Sequence of chain 1.C:
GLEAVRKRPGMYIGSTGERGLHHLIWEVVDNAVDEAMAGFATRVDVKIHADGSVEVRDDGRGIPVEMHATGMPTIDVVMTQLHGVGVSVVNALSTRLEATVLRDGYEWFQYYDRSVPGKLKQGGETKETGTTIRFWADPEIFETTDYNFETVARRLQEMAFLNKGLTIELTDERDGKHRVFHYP

Binding-site contacts:
Ligand atom C3 contacts residue ASN34 of chain 1.C at 3.5 Å.
Ligand atom N6 contacts residue THR151 of chain 1.C at 3.6 Å.
Ligand atom C23 contacts residue ARG123 of chain 1.C at 3.5 Å.
Ligand atom O8 contacts residue GLU38 of chain 1.C at 3.0 Å.
Ligand atom N19 contacts residue ARG64 of chain 1.C at 3.8 Å.
Ligand atom C31 contacts residue PRO67 of chain 1.C at 3.9 Å (hydrophobic).
Ligand atom C11 contacts residue GLU38 of chain 1.C at 3.9 Å.
Ligand atom C18 contacts residue PRO67 of chain 1.C at 3.8 Å (hydrophobic).
Ligand atom C11 contacts residue GLY65 of chain 1.C at 3.5 Å.
Ligand atom C14 contacts residue ARG64 of chain 1.C at 3.8 Å.
Ligand atom C4 contacts residue ILE66 of chain 1.C at 3.8 Å (hydrophobic).
Ligand atom C2 contacts residue THR151 of chain 1.C at 3.7 Å.
Ligand atom C2 contacts residue ASP61 of chain 1.C at 3.4 Å.
Ligand atom O8 contacts residue ASP61 of chain 1.C at 3.5 Å (salt-bridge).
Ligand atom C10 contacts residue GLU38 of chain 1.C at 3.6 Å.
Ligand atom C1 contacts residue VAL31 of chain 1.C at 3.6 Å (hydrophobic).
Ligand atom S22 contacts residue GLY65 of chain 1.C at 3.8 Å.
Ligand atom BR3 contacts residue ILE66 of chain 1.C at 3.6 Å.
Ligand atom C4 contacts residue ASN34 of chain 1.C at 3.5 Å.
Ligand atom C1 contacts residue ASP61 of chain 1.C at 3.4 Å.
Ligand atom C20 contacts residue ARG64 of chain 1.C at 3.9 Å.
Ligand atom CL3 contacts residue VAL107 of chain 1.C at 3.9 Å.
Ligand atom C21 contacts residue ARG123 of chain 1.C at 3.8 Å.
Ligand atom CL3 contacts residue ILE153 of chain 1.C at 3.8 Å.
Ligand atom N9 contacts residue ILE66 of chain 1.C at 3.8 Å.
Ligand atom C5 contacts residue ASP61 of chain 1.C at 3.8 Å.
Ligand atom CL3 contacts residue ASN34 of chain 1.C at 3.7 Å.
Ligand atom C18 contacts residue ARG64 of chain 1.C at 3.8 Å.
Ligand atom N6 contacts residue ASP61 of chain 1.C at 2.7 Å (salt-bridge).
Ligand atom O24 contacts residue ARG123 of chain 1.C at 2.8 Å (salt-bridge).
Ligand atom N13 contacts residue PRO67 of chain 1.C at 3.9 Å.
Ligand atom C7 contacts residue GLU38 of chain 1.C at 3.8 Å.
Ligand atom C11 contacts residue ILE66 of chain 1.C at 3.6 Å (hydrophobic).
Ligand atom S22 contacts residue PRO67 of chain 1.C at 3.6 Å.
Ligand atom S22 contacts residue ARG123 of chain 1.C at 3.2 Å (salt-bridge).
Ligand atom C12 contacts residue GLY65 of chain 1.C at 3.4 Å.
Ligand atom C12 contacts residue ARG64 of chain 1.C at 3.8 Å.
Ligand atom C12 contacts residue GLU38 of chain 1.C at 3.7 Å.
Ligand atom BR3 contacts residue ASN34 of chain 1.C at 3.8 Å.
Ligand atom C21 contacts residue PRO67 of chain 1.C at 3.8 Å (hydrophobic).

A small-molecule ligand and the protein it binds are described below.
Small molecule (SMILES): CO[C@H]1CN(c2nc(-c3ncnn3C)c(C(=O)O)s2)CC[C@H]1NC(=O)c1[nH]c(C)c(Cl)c1Br